Sequence of chain 1.G:
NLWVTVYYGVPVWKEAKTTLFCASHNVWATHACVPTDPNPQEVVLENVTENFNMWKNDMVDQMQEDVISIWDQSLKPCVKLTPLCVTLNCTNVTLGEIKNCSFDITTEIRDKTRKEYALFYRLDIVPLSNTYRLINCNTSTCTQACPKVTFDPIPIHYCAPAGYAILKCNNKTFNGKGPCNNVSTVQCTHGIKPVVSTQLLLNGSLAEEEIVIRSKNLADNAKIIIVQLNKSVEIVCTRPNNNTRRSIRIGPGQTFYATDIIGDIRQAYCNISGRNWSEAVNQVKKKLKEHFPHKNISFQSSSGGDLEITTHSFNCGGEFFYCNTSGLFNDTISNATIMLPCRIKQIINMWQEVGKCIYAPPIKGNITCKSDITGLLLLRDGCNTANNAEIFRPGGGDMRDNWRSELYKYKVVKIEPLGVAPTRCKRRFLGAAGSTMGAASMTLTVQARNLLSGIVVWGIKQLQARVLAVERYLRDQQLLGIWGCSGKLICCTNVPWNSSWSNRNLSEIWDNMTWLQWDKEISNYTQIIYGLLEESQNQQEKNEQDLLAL

Binding-site contacts:
Ligand atom C6 contacts residue ASN366 of chain 1.G at 4.2 Å.
Ligand atom O7 contacts residue ASN366 of chain 1.G at 3.8 Å.
Ligand atom C3 contacts residue ASN366 of chain 1.G at 3.7 Å.
Ligand atom C7 contacts residue SER362 of chain 1.G at 4.0 Å.
Ligand atom C6 contacts residue THR368 of chain 1.G at 3.6 Å.
Ligand atom O6 contacts residue ASN366 of chain 1.G at 3.7 Å.
Ligand atom C2 contacts residue ASN366 of chain 1.G at 2.4 Å.
Ligand atom C7 contacts residue ASN366 of chain 1.G at 3.5 Å.
Ligand atom C4 contacts residue ASN366 of chain 1.G at 4.2 Å.
Ligand atom O5 contacts residue THR368 of chain 1.G at 3.7 Å.
Ligand atom C8 contacts residue SER362 of chain 1.G at 3.7 Å.
Ligand atom C5 contacts residue ASN366 of chain 1.G at 3.7 Å.
Ligand atom C8 contacts residue GLY363 of chain 1.G at 3.8 Å.
Ligand atom O7 contacts residue GLY363 of chain 1.G at 4.2 Å.
Ligand atom O5 contacts residue ASN366 of chain 1.G at 2.4 Å (h-bond).
Ligand atom C5 contacts residue THR368 of chain 1.G at 4.2 Å.
Ligand atom C1 contacts residue ASN366 of chain 1.G at 1.5 Å.
Ligand atom N2 contacts residue ASN366 of chain 1.G at 2.8 Å (h-bond).
Ligand atom C7 contacts residue GLY363 of chain 1.G at 4.2 Å.
Ligand atom N2 contacts residue SER362 of chain 1.G at 4.2 Å.
Ligand atom O6 contacts residue THR368 of chain 1.G at 3.5 Å.

A protein and the small-molecule ligand that binds it are described below.
Small molecule (SMILES): CC(=O)N[C@H]1[C@H](O[C@H]2[C@H](O)[C@@H](NC(C)=O)CO[C@@H]2CO)O[C@H](CO)[C@@H](O)[C@@H]1O